Binding-site contacts:
Ligand atom C3 contacts residue ASN639 of chain 1.J at 3.9 Å.
Ligand atom C1 contacts residue ASN639 of chain 1.J at 1.5 Å.
Ligand atom C8 contacts residue ASN639 of chain 1.J at 4.5 Å.
Ligand atom N2 contacts residue ASN639 of chain 1.J at 2.9 Å (h-bond).
Ligand atom O7 contacts residue SER638 of chain 1.J at 4.2 Å.
Ligand atom C4 contacts residue ASN639 of chain 1.J at 4.4 Å.
Ligand atom O7 contacts residue ASN639 of chain 1.J at 3.3 Å (h-bond).
Ligand atom C7 contacts residue ASN639 of chain 1.J at 3.4 Å.
Ligand atom O5 contacts residue ASN639 of chain 1.J at 2.5 Å (h-bond).
Ligand atom C5 contacts residue ASN639 of chain 1.J at 3.8 Å.
Ligand atom C2 contacts residue ASN639 of chain 1.J at 2.6 Å.

The small molecule below binds the protein below.
Small molecule (SMILES): CC(=O)N[C@@H]1[C@@H](O)[C@H](O)[C@@H](CO)O[C@H]1O

Sequence of chain 1.J:
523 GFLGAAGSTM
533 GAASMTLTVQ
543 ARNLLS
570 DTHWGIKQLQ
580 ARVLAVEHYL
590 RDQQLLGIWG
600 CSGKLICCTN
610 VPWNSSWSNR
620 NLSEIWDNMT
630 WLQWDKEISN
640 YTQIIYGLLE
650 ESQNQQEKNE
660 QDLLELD